Sequence of chain 1.B:
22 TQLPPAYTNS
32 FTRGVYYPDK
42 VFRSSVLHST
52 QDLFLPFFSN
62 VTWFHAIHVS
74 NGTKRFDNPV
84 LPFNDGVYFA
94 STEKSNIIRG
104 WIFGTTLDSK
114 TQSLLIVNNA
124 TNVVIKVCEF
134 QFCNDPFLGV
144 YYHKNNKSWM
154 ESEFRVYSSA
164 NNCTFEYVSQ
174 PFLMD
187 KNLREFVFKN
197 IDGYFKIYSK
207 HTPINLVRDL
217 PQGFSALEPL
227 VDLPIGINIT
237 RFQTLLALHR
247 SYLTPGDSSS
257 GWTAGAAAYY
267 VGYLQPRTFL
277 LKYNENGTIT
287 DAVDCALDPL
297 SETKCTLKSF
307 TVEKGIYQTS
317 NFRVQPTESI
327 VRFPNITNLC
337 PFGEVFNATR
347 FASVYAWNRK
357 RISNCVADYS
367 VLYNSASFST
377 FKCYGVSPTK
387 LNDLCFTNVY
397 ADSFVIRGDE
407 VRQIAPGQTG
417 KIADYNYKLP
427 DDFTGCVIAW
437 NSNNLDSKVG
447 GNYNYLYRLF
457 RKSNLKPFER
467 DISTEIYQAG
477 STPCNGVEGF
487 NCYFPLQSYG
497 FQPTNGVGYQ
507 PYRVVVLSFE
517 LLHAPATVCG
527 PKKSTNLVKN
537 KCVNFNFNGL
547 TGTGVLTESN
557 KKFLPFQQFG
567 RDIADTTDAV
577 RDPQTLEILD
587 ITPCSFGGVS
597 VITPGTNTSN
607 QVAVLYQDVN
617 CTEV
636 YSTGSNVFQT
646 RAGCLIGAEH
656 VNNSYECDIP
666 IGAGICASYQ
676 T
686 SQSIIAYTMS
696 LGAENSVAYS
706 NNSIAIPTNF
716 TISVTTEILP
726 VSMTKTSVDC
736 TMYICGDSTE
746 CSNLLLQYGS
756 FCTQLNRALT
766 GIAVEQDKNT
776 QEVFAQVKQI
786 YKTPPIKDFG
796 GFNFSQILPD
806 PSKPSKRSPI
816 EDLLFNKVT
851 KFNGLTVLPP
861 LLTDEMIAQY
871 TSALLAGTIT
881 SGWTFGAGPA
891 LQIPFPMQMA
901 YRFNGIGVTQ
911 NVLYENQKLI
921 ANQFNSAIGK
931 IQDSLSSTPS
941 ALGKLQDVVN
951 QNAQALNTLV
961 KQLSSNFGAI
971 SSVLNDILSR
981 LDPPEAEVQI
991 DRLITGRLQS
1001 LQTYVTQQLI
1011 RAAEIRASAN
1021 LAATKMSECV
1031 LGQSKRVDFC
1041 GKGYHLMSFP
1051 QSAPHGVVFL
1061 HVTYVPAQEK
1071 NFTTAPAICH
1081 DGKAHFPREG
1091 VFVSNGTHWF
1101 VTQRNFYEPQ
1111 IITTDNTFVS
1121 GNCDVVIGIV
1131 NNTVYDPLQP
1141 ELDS

Binding-site contacts:
Ligand atom C8 contacts residue ASN234 of chain 1.B at 3.4 Å.
Ligand atom C1 contacts residue ASN234 of chain 1.B at 1.4 Å.
Ligand atom C2 contacts residue ASN234 of chain 1.B at 2.4 Å.
Ligand atom O7 contacts residue ASN234 of chain 1.B at 4.2 Å.
Ligand atom N2 contacts residue ASN234 of chain 1.B at 2.9 Å (h-bond).
Ligand atom C5 contacts residue ASN234 of chain 1.B at 3.7 Å.
Ligand atom C3 contacts residue ASN234 of chain 1.B at 3.8 Å.
Ligand atom O5 contacts residue ASN234 of chain 1.B at 2.4 Å (h-bond).
Ligand atom C7 contacts residue ASN234 of chain 1.B at 3.3 Å.
Ligand atom C4 contacts residue ASN234 of chain 1.B at 4.2 Å.

The small molecule below binds the protein below.
Small molecule (SMILES): CC(=O)N[C@@H]1[C@@H](O)[C@H](O)[C@@H](CO)O[C@H]1O